Binding-site contacts:
Ligand atom C3' contacts residue THR311 of chain 1.A at 3.8 Å.
Ligand atom O1A contacts residue THR63 of chain 1.A at 3.4 Å.
Ligand atom C4 contacts residue PHE224 of chain 1.A at 3.7 Å (hydrophobic).
Ligand atom N7 contacts residue ASN222 of chain 1.A at 2.8 Å (h-bond).
Ligand atom C8 contacts residue ASN222 of chain 1.A at 3.8 Å.
Ligand atom PB contacts residue GLY59 of chain 1.A at 3.4 Å.
Ligand atom N1 contacts residue ASN225 of chain 1.A at 3.2 Å (h-bond).
Ligand atom N6 contacts residue PHE224 of chain 1.A at 3.4 Å.
Ligand atom O3' contacts residue THR311 of chain 1.A at 3.4 Å (h-bond).
Ligand atom O1B contacts residue GLY59 of chain 1.A at 2.5 Å (h-bond).
Ligand atom O4' contacts residue VAL171 of chain 1.A at 3.4 Å.
Ligand atom O3A contacts residue LYS62 of chain 1.A at 3.5 Å (salt-bridge).
Ligand atom N6 contacts residue LYS223 of chain 1.A at 2.7 Å (salt-bridge).
Ligand atom O1B contacts residue PRO57 of chain 1.A at 3.4 Å (h-bond).
Ligand atom C5 contacts residue ASN222 of chain 1.A at 3.7 Å.
Ligand atom O2B contacts residue LYS62 of chain 1.A at 3.5 Å (salt-bridge).
Ligand atom N6 contacts residue ASN222 of chain 1.A at 2.9 Å (h-bond).
Ligand atom N3 contacts residue PHE224 of chain 1.A at 3.4 Å.
Ligand atom PG contacts residue SER58 of chain 1.A at 3.8 Å.
Ligand atom C3B contacts residue GLY59 of chain 1.A at 3.2 Å.
Ligand atom O1B contacts residue LYS62 of chain 1.A at 3.5 Å (salt-bridge).
Ligand atom O2G contacts residue THR63 of chain 1.A at 3.3 Å (h-bond).
Ligand atom O1G contacts residue SER58 of chain 1.A at 3.8 Å.
Ligand atom O1B contacts residue SER58 of chain 1.A at 3.5 Å.
Ligand atom O2A contacts residue ILE64 of chain 1.A at 3.2 Å (h-bond).
Ligand atom O3A contacts residue THR63 of chain 1.A at 3.4 Å (h-bond).
Ligand atom N7 contacts residue GLY170 of chain 1.A at 3.6 Å.
Ligand atom C6 contacts residue PHE224 of chain 1.A at 3.7 Å (hydrophobic).
Ligand atom O2A contacts residue GLY61 of chain 1.A at 3.7 Å.
Ligand atom C2 contacts residue PHE224 of chain 1.A at 3.5 Å (hydrophobic).
Ligand atom O1G contacts residue GLU313 of chain 1.A at 3.0 Å (salt-bridge).
Ligand atom C8 contacts residue GLY59 of chain 1.A at 3.8 Å.
Ligand atom C4' contacts residue THR311 of chain 1.A at 3.3 Å.
Ligand atom C5' contacts residue THR311 of chain 1.A at 3.4 Å.
Ligand atom O2B contacts residue THR63 of chain 1.A at 2.6 Å (h-bond).
Ligand atom O3A contacts residue GLY61 of chain 1.A at 3.2 Å.
Ligand atom O3G contacts residue SER58 of chain 1.A at 3.1 Å (h-bond).
Ligand atom O1B contacts residue ALA60 of chain 1.A at 3.3 Å (h-bond).
Ligand atom O1B contacts residue GLY61 of chain 1.A at 3.5 Å (h-bond).
Ligand atom N1 contacts residue PHE224 of chain 1.A at 3.7 Å.

Sequence of chain 1.A:
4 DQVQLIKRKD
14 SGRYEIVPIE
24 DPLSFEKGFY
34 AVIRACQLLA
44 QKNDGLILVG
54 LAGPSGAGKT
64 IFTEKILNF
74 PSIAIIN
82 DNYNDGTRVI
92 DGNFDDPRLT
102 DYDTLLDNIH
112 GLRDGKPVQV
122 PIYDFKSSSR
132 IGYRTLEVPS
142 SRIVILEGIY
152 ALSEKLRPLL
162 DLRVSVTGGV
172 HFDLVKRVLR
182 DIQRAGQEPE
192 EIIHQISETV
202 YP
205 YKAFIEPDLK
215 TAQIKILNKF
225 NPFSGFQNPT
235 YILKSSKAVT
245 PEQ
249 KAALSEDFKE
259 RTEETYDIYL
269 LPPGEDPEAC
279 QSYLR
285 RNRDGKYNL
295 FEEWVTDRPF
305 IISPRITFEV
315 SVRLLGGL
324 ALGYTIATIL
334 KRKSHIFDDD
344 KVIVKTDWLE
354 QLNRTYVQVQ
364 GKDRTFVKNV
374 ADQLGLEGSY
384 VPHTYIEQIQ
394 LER

This protein binds this small molecule.
Small molecule (SMILES): Nc1ncnc2c1ncn2[C@@H]1O[C@H](CO[P](=O)(O)O[P](=O)(O)CP(=O)(O)O)[C@@H](O)[C@H]1O